A small-molecule ligand and the protein it binds are described below.
Small molecule (SMILES): Cc1c[nH]cn1

Sequence of chain 4.A:
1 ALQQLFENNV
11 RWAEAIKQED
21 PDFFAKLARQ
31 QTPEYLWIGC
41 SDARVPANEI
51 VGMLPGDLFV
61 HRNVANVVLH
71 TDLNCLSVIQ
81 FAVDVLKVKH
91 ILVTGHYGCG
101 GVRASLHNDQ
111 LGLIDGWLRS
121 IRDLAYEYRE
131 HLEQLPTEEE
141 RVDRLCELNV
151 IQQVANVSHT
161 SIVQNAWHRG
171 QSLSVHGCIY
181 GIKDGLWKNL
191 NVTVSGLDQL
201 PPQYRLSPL

Sequence of chain 3.A:
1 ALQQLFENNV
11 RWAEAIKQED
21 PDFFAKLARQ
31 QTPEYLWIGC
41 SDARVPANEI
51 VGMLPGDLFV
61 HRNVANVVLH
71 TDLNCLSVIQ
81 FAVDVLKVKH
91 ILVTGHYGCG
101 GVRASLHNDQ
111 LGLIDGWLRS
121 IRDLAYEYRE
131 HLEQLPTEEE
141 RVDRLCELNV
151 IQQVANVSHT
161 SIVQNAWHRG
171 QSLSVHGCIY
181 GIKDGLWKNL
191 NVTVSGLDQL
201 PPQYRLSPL

Binding-site contacts:
Ligand atom CE1 contacts residue PHE59 of chain 4.A at 3.3 Å (hydrophobic).
Ligand atom NE2 contacts residue VAL64 of chain 3.A at 3.6 Å.
Ligand atom NE2 contacts residue PHE59 of chain 4.A at 4.3 Å.
Ligand atom CE1 contacts residue PHE81 of chain 4.A at 3.2 Å (hydrophobic).
Ligand atom CD2 contacts residue ZN1 of chain 3.B at 3.2 Å.
Ligand atom CG contacts residue CYS99 of chain 3.A at 4.1 Å (hydrophobic).
Ligand atom CD2 contacts residue GLY101 of chain 3.A at 3.1 Å.
Ligand atom ND1 contacts residue PHE81 of chain 4.A at 3.8 Å.
Ligand atom C4 contacts residue ZN1 of chain 3.B at 2.2 Å.
Ligand atom CE1 contacts residue CYS40 of chain 3.A at 4.1 Å (hydrophobic).
Ligand atom CG contacts residue ASP42 of chain 3.A at 3.8 Å.
Ligand atom CD2 contacts residue ALA65 of chain 3.A at 4.4 Å (hydrophobic).
Ligand atom CD2 contacts residue CYS40 of chain 3.A at 3.5 Å (hydrophobic).
Ligand atom C4 contacts residue CYS99 of chain 3.A at 3.5 Å (hydrophobic).
Ligand atom ND1 contacts residue PHE59 of chain 4.A at 3.6 Å.
Ligand atom NE2 contacts residue ZN1 of chain 3.B at 4.2 Å.
Ligand atom NE2 contacts residue CYS40 of chain 3.A at 4.0 Å.
Ligand atom ND1 contacts residue GLN31 of chain 4.A at 3.2 Å (h-bond).
Ligand atom CG contacts residue GLY101 of chain 3.A at 4.0 Å.
Ligand atom C4 contacts residue CYS40 of chain 3.A at 3.7 Å (hydrophobic).
Ligand atom NE2 contacts residue GLY101 of chain 3.A at 3.9 Å.
Ligand atom CG contacts residue ZN1 of chain 3.B at 2.8 Å.
Ligand atom CD2 contacts residue GLY100 of chain 3.A at 3.7 Å.
Ligand atom CG contacts residue GLY100 of chain 3.A at 3.6 Å.
Ligand atom ND1 contacts residue ASP42 of chain 3.A at 3.6 Å.
Ligand atom ND1 contacts residue CYS40 of chain 3.A at 3.8 Å.
Ligand atom NE2 contacts residue PHE81 of chain 4.A at 3.5 Å.
Ligand atom C4 contacts residue HIS96 of chain 3.A at 3.2 Å.
Ligand atom ND1 contacts residue ZN1 of chain 3.B at 3.8 Å.
Ligand atom CD2 contacts residue VAL64 of chain 3.A at 4.2 Å (hydrophobic).
Ligand atom C4 contacts residue GLY101 of chain 3.A at 4.3 Å.
Ligand atom C4 contacts residue GLY100 of chain 3.A at 3.0 Å.
Ligand atom CG contacts residue HIS96 of chain 3.A at 4.3 Å.
Ligand atom CG contacts residue CYS40 of chain 3.A at 3.4 Å (hydrophobic).
Ligand atom CG contacts residue GLN31 of chain 4.A at 4.1 Å.
Ligand atom CE1 contacts residue GLN31 of chain 4.A at 4.1 Å.
Ligand atom C4 contacts residue GLN31 of chain 4.A at 4.3 Å.
Ligand atom CD2 contacts residue CYS99 of chain 3.A at 3.8 Å (hydrophobic).
Ligand atom C4 contacts residue ASP42 of chain 3.A at 2.9 Å.
Ligand atom CD2 contacts residue PHE81 of chain 4.A at 4.1 Å (hydrophobic).